Binding-site contacts:
Ligand atom O6B contacts residue HIS94 of chain 2.D at 4.0 Å.
Ligand atom OAH contacts residue ASP3 of chain 2.D at 4.0 Å.
Ligand atom C6 contacts residue LEU62 of chain 2.D at 3.5 Å (hydrophobic).
Ligand atom O6A contacts residue SER93 of chain 2.D at 3.2 Å.
Ligand atom OAF contacts residue ALA158 of chain 2.D at 3.3 Å.
Ligand atom OAH contacts residue THR4 of chain 2.D at 3.7 Å.
Ligand atom SAG contacts residue THR4 of chain 2.D at 3.9 Å.
Ligand atom O5B contacts residue LYS156 of chain 2.D at 3.3 Å.
Ligand atom O6B contacts residue LYS156 of chain 2.D at 3.3 Å.
Ligand atom O6A contacts residue HIS155 of chain 2.D at 3.8 Å.
Ligand atom C3 contacts residue ARG157 of chain 2.D at 3.7 Å.
Ligand atom O6B contacts residue ARG157 of chain 2.D at 3.3 Å (salt-bridge).
Ligand atom O3 contacts residue ARG157 of chain 2.D at 3.3 Å (salt-bridge).
Ligand atom O6A contacts residue HIS94 of chain 2.D at 3.2 Å (h-bond).
Ligand atom OAH contacts residue LEU2 of chain 2.D at 2.8 Å (h-bond).
Ligand atom C3 contacts residue LYS156 of chain 2.D at 4.0 Å.
Ligand atom C3 contacts residue ALA158 of chain 2.D at 4.0 Å (hydrophobic).
Ligand atom C5 contacts residue HIS155 of chain 2.D at 4.0 Å.
Ligand atom O5 contacts residue ARG157 of chain 2.D at 3.8 Å.
Ligand atom C6 contacts residue HIS155 of chain 2.D at 3.4 Å.
Ligand atom C6 contacts residue HIS94 of chain 2.D at 3.9 Å.
Ligand atom O3 contacts residue ALA158 of chain 2.D at 3.0 Å (h-bond).
Ligand atom O5 contacts residue LYS156 of chain 2.D at 3.4 Å.
Ligand atom C6 contacts residue SER93 of chain 2.D at 4.0 Å.
Ligand atom O4 contacts residue SER93 of chain 2.D at 3.0 Å (h-bond).
Ligand atom C5 contacts residue LEU62 of chain 2.D at 3.8 Å (hydrophobic).
Ligand atom O4 contacts residue LYS156 of chain 2.D at 3.5 Å.
Ligand atom C2 contacts residue ALA158 of chain 2.D at 3.7 Å (hydrophobic).
Ligand atom O6A contacts residue LEU62 of chain 2.D at 3.4 Å.
Ligand atom O4 contacts residue HIS155 of chain 2.D at 3.5 Å (h-bond).
Ligand atom OAF contacts residue ARG157 of chain 2.D at 2.8 Å (salt-bridge).
Ligand atom C4 contacts residue LYS156 of chain 2.D at 4.0 Å.
Ligand atom O6B contacts residue LEU62 of chain 2.D at 4.0 Å.
Ligand atom O5 contacts residue HIS155 of chain 2.D at 3.6 Å.
Ligand atom OAF contacts residue THR4 of chain 2.D at 2.9 Å (h-bond).
Ligand atom O3 contacts residue LYS156 of chain 2.D at 3.0 Å.
Ligand atom SAG contacts residue ARG157 of chain 2.D at 3.6 Å (salt-bridge).
Ligand atom OAH contacts residue ARG157 of chain 2.D at 3.1 Å (salt-bridge).
Ligand atom O6B contacts residue HIS155 of chain 2.D at 3.3 Å (h-bond).
Ligand atom OBI contacts residue LYS156 of chain 2.D at 4.0 Å.

Sequence of chain 2.D:
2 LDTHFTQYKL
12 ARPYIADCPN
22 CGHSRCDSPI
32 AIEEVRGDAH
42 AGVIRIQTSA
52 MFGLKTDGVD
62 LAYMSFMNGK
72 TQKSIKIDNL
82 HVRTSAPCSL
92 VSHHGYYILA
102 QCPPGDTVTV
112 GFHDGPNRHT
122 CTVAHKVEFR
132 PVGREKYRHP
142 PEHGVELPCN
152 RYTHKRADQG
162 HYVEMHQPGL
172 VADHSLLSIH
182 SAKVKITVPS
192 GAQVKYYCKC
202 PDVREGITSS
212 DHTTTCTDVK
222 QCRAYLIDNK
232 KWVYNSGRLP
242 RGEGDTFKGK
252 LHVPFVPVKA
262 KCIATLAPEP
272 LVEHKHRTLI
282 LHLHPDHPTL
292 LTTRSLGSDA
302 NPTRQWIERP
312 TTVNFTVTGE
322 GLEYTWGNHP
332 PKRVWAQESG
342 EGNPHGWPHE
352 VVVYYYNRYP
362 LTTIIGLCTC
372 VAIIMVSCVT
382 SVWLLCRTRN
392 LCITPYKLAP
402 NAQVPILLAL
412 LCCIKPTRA

This small molecule binds to this protein.
Small molecule (SMILES): O=C(O)[C@@H]1O[C@H](O[C@H]2[C@@H](OS(=O)(=O)O)O[C@@H](O)[C@H](NS(=O)(=O)O)[C@H]2O)[C@@H](OS(=O)(=O)O)[C@H](O)[C@@H]1O